A small-molecule ligand and the protein it binds are described below.
Small molecule (SMILES): O=c1[nH]cnc2c([C@@H]3O[C@H](CO)[C@H]4O[C@@H](CP(=O)(O)O)O[C@H]43)c[nH]c12

Sequence of chain 3.A:
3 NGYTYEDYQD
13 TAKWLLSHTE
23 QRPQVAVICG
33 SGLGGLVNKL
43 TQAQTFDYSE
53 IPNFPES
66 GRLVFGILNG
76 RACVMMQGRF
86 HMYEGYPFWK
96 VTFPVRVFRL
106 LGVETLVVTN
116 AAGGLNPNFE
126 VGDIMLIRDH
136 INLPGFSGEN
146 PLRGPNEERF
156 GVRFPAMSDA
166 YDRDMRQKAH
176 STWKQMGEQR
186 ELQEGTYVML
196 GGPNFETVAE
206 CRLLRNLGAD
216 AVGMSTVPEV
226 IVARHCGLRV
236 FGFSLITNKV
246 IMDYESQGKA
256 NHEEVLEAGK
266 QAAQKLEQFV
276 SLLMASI

Sequence of chain 2.A:
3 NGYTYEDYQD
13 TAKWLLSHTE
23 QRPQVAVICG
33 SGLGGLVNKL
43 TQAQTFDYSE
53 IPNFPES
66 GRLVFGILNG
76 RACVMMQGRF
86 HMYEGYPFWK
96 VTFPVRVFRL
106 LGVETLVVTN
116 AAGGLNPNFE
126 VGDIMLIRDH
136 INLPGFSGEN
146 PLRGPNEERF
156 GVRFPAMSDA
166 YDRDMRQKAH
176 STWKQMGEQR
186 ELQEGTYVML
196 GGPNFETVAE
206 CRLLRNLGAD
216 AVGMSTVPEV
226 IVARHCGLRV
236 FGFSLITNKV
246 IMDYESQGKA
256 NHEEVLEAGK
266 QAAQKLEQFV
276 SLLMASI

Binding-site contacts:
Ligand atom O6 contacts residue ASN243 of chain 2.A at 3.1 Å (h-bond).
Ligand atom C5 contacts residue PHE200 of chain 2.A at 3.7 Å (hydrophobic).
Ligand atom C8 contacts residue THR242 of chain 2.A at 3.5 Å.
Ligand atom O5' contacts residue VAL260 of chain 2.A at 3.4 Å.
Ligand atom C5' contacts residue HIS257 of chain 2.A at 3.5 Å.
Ligand atom O6 contacts residue GLY118 of chain 2.A at 3.5 Å.
Ligand atom N7 contacts residue ALA117 of chain 2.A at 3.8 Å.
Ligand atom O2 contacts residue SER220 of chain 2.A at 2.6 Å (h-bond).
Ligand atom O3 contacts residue ALA116 of chain 2.A at 3.0 Å (h-bond).
Ligand atom C1' contacts residue ALA116 of chain 2.A at 3.5 Å (hydrophobic).
Ligand atom N3 contacts residue MET219 of chain 2.A at 3.6 Å.
Ligand atom O2 contacts residue ARG84 of chain 2.A at 3.8 Å.
Ligand atom O2' contacts residue MET219 of chain 2.A at 3.4 Å (h-bond).
Ligand atom N7 contacts residue GLY118 of chain 2.A at 3.5 Å (h-bond).
Ligand atom C6 contacts residue PHE200 of chain 2.A at 3.7 Å (hydrophobic).
Ligand atom C8 contacts residue ASN243 of chain 2.A at 3.7 Å.
Ligand atom N3 contacts residue VAL217 of chain 2.A at 3.7 Å.
Ligand atom O4 contacts residue ARG84 of chain 2.A at 3.0 Å (salt-bridge).
Ligand atom N1 contacts residue GLU201 of chain 2.A at 2.8 Å (salt-bridge).
Ligand atom N7 contacts residue THR242 of chain 2.A at 3.6 Å.
Ligand atom O2 contacts residue ASN115 of chain 2.A at 3.4 Å.
Ligand atom C5 contacts residue GLY118 of chain 2.A at 3.6 Å.
Ligand atom O3' contacts residue TYR88 of chain 2.A at 3.1 Å (h-bond).
Ligand atom O5' contacts residue PHE200 of chain 2.A at 3.5 Å.
Ligand atom N7 contacts residue ASN243 of chain 2.A at 2.9 Å (h-bond).
Ligand atom O3 contacts residue SER33 of chain 2.A at 2.9 Å (h-bond).
Ligand atom C2 contacts residue VAL217 of chain 2.A at 3.7 Å (hydrophobic).
Ligand atom C6 contacts residue GLU201 of chain 2.A at 3.8 Å.
Ligand atom O4 contacts residue HIS86 of chain 2.A at 2.7 Å (h-bond).
Ligand atom C2 contacts residue GLU201 of chain 2.A at 3.3 Å.
Ligand atom C1 contacts residue HIS86 of chain 2.A at 3.8 Å.
Ligand atom C2 contacts residue MET219 of chain 2.A at 3.6 Å (hydrophobic).
Ligand atom O6 contacts residue GLU201 of chain 2.A at 3.7 Å.
Ligand atom O5' contacts residue HIS257 of chain 2.A at 2.7 Å (h-bond).
Ligand atom C6 contacts residue GLY118 of chain 2.A at 3.8 Å.
Ligand atom O3 contacts residue ASN115 of chain 2.A at 3.3 Å.
Ligand atom C9 contacts residue ALA116 of chain 2.A at 3.8 Å (hydrophobic).
Ligand atom C5' contacts residue PHE200 of chain 2.A at 3.8 Å (hydrophobic).
Ligand atom P contacts residue ARG84 of chain 2.A at 3.7 Å.
Ligand atom C1P contacts residue SER33 of chain 2.A at 3.6 Å.